A protein and the small-molecule ligand that binds it are described below.
Small molecule (SMILES): O=C(NC1CCC(Oc2ccc(C(=O)O)cc2)CC1)NC12CC3CC(CC(C3)C1)C2

Binding-site contacts:
Ligand atom C22 contacts residue TRP525 of chain 2.A at 3.6 Å (hydrophobic).
Ligand atom C25 contacts residue MET419 of chain 2.A at 3.7 Å (hydrophobic).
Ligand atom O27 contacts residue TYR466 of chain 2.A at 2.6 Å (h-bond).
Ligand atom O30 contacts residue SER415 of chain 2.A at 3.2 Å (h-bond).
Ligand atom C10 contacts residue ASP335 of chain 2.A at 4.0 Å.
Ligand atom C14 contacts residue TYR466 of chain 2.A at 3.5 Å (hydrophobic).
Ligand atom C1 contacts residue TRP336 of chain 2.A at 3.5 Å (hydrophobic).
Ligand atom C26 contacts residue TYR383 of chain 2.A at 3.5 Å (hydrophobic).
Ligand atom C13 contacts residue ASP335 of chain 2.A at 3.7 Å.
Ligand atom C12 contacts residue TYR383 of chain 2.A at 3.8 Å (hydrophobic).
Ligand atom O29 contacts residue ARG410 of chain 2.A at 3.7 Å.
Ligand atom C26 contacts residue ASP335 of chain 2.A at 3.3 Å.
Ligand atom N11 contacts residue TYR466 of chain 2.A at 4.0 Å.
Ligand atom C26 contacts residue TYR466 of chain 2.A at 3.1 Å (hydrophobic).
Ligand atom O19 contacts residue LEU408 of chain 2.A at 3.8 Å.
Ligand atom C13 contacts residue TYR466 of chain 2.A at 3.5 Å (hydrophobic).
Ligand atom C23 contacts residue LEU408 of chain 2.A at 4.0 Å (hydrophobic).
Ligand atom C15 contacts residue PHE267 of chain 2.A at 4.0 Å (hydrophobic).
Ligand atom C25 contacts residue LEU408 of chain 2.A at 3.7 Å (hydrophobic).
Ligand atom C9 contacts residue GLN384 of chain 2.A at 3.8 Å.
Ligand atom C12 contacts residue HIS524 of chain 2.A at 3.7 Å.
Ligand atom C20 contacts residue LEU408 of chain 2.A at 4.0 Å (hydrophobic).
Ligand atom C21 contacts residue TRP525 of chain 2.A at 3.5 Å (hydrophobic).
Ligand atom C5 contacts residue THR360 of chain 2.A at 3.8 Å.
Ligand atom C2 contacts residue TRP336 of chain 2.A at 3.4 Å (hydrophobic).
Ligand atom C10 contacts residue THR360 of chain 2.A at 3.9 Å.
Ligand atom C2 contacts residue TYR466 of chain 2.A at 3.8 Å (hydrophobic).
Ligand atom N11 contacts residue ASP335 of chain 2.A at 3.0 Å (salt-bridge).
Ligand atom C14 contacts residue PHE267 of chain 2.A at 3.5 Å (hydrophobic).
Ligand atom N18 contacts residue TYR466 of chain 2.A at 3.4 Å (h-bond).
Ligand atom C13 contacts residue TYR383 of chain 2.A at 3.6 Å (hydrophobic).
Ligand atom C3 contacts residue GLN384 of chain 2.A at 4.0 Å.
Ligand atom C8 contacts residue LEU499 of chain 2.A at 4.0 Å (hydrophobic).
Ligand atom C6 contacts residue TRP336 of chain 2.A at 3.8 Å (hydrophobic).
Ligand atom O27 contacts residue TYR383 of chain 2.A at 2.8 Å (h-bond).
Ligand atom C10 contacts residue TRP336 of chain 2.A at 4.0 Å (hydrophobic).
Ligand atom N18 contacts residue ASP335 of chain 2.A at 2.6 Å (salt-bridge).
Ligand atom N18 contacts residue TYR383 of chain 2.A at 4.0 Å.
Ligand atom C20 contacts residue TRP525 of chain 2.A at 3.8 Å (hydrophobic).
Ligand atom N18 contacts residue HIS524 of chain 2.A at 4.0 Å.

Sequence of chain 2.A:
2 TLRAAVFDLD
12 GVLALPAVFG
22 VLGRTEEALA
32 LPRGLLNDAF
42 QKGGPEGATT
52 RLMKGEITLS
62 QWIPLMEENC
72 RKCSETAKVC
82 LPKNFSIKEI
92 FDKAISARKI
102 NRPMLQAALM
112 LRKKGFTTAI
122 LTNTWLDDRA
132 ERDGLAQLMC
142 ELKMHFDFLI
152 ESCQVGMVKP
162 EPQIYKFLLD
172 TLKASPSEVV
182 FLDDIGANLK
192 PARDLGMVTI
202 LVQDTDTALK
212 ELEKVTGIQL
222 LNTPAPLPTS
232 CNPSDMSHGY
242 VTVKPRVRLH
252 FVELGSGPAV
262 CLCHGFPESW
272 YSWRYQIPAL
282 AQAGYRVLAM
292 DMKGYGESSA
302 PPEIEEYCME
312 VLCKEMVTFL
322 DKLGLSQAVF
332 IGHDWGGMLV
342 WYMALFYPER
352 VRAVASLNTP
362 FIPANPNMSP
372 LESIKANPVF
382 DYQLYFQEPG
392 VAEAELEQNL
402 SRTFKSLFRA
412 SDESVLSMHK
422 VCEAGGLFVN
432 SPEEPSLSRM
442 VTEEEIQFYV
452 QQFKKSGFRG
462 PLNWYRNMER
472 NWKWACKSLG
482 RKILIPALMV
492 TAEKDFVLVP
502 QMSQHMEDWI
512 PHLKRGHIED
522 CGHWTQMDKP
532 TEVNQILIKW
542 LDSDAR